A small-molecule ligand and the protein it binds are described below.
Small molecule (SMILES): C=Cc1c(C)c2n3c1=CC1=N4->[Fe]35<-N3=C(C=2)C(/C=C/[N+](=O)[O-])=C(C)C3=Cc2c(C)c(CCC(=O)O)c(n25)C=C4C(CCC(=O)O)=C1C

Sequence of chain 1.B:
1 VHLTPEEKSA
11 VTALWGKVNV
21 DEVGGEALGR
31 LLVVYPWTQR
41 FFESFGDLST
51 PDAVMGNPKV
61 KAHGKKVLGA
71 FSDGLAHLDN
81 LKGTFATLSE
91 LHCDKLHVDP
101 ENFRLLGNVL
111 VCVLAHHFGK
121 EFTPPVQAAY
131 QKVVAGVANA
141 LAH

Binding-site contacts:
Ligand atom NA contacts residue HIS92 of chain 1.B at 2.7 Å (h-bond).
Ligand atom CMA contacts residue ALA70 of chain 1.B at 3.6 Å (hydrophobic).
Ligand atom C4A contacts residue HIS92 of chain 1.B at 3.4 Å.
Ligand atom CAC contacts residue VAL98 of chain 1.B at 3.5 Å (hydrophobic).
Ligand atom C1D contacts residue PHE42 of chain 1.B at 3.5 Å (hydrophobic).
Ligand atom C3B contacts residue LEU106 of chain 1.B at 3.6 Å (hydrophobic).
Ligand atom NB contacts residue HIS92 of chain 1.B at 3.1 Å (h-bond).
Ligand atom C2D contacts residue LEU96 of chain 1.B at 3.4 Å (hydrophobic).
Ligand atom CAC contacts residue PHE41 of chain 1.B at 3.2 Å (hydrophobic).
Ligand atom CHC contacts residue LEU106 of chain 1.B at 3.5 Å (hydrophobic).
Ligand atom O2D contacts residue HIS63 of chain 1.B at 3.3 Å.
Ligand atom CAB contacts residue LEU141 of chain 1.B at 3.7 Å (hydrophobic).
Ligand atom O1 contacts residue PHE103 of chain 1.B at 2.9 Å (h-bond).
Ligand atom ND contacts residue HIS63 of chain 1.B at 3.6 Å.
Ligand atom C4C contacts residue HIS92 of chain 1.B at 3.6 Å.
Ligand atom C1D contacts residue LEU96 of chain 1.B at 3.7 Å (hydrophobic).
Ligand atom CMC contacts residue PHE103 of chain 1.B at 3.6 Å (hydrophobic).
Ligand atom NA contacts residue HIS63 of chain 1.B at 3.7 Å.
Ligand atom CMD contacts residue PHE41 of chain 1.B at 3.0 Å (hydrophobic).
Ligand atom C3D contacts residue LEU96 of chain 1.B at 3.5 Å (hydrophobic).
Ligand atom CBB contacts residue VAL137 of chain 1.B at 3.7 Å (hydrophobic).
Ligand atom CHA contacts residue HIS63 of chain 1.B at 2.8 Å.
Ligand atom C1A contacts residue HIS63 of chain 1.B at 3.1 Å.
Ligand atom CHC contacts residue PHE103 of chain 1.B at 3.3 Å (hydrophobic).
Ligand atom C4B contacts residue LEU106 of chain 1.B at 3.7 Å (hydrophobic).
Ligand atom NC contacts residue VAL137 of chain 1.B at 3.5 Å.
Ligand atom ND contacts residue HIS92 of chain 1.B at 3.0 Å (h-bond).
Ligand atom O2 contacts residue VAL137 of chain 1.B at 3.1 Å.
Ligand atom FE contacts residue HIS92 of chain 1.B at 2.2 Å.
Ligand atom C3A contacts residue LEU88 of chain 1.B at 3.5 Å (hydrophobic).
Ligand atom CHD contacts residue PHE42 of chain 1.B at 3.2 Å (hydrophobic).
Ligand atom C3B contacts residue LEU141 of chain 1.B at 3.5 Å (hydrophobic).
Ligand atom N contacts residue HIS92 of chain 1.B at 3.2 Å.
Ligand atom CMA contacts residue LEU88 of chain 1.B at 3.5 Å (hydrophobic).
Ligand atom C4D contacts residue HIS63 of chain 1.B at 3.1 Å.
Ligand atom CBC contacts residue PHE41 of chain 1.B at 3.2 Å (hydrophobic).
Ligand atom C4D contacts residue HIS92 of chain 1.B at 3.6 Å.
Ligand atom CMC contacts residue ASN102 of chain 1.B at 3.3 Å.
Ligand atom CAB contacts residue LEU106 of chain 1.B at 3.5 Å (hydrophobic).
Ligand atom C1A contacts residue HIS92 of chain 1.B at 3.4 Å.